Sequence of chain 1.B:
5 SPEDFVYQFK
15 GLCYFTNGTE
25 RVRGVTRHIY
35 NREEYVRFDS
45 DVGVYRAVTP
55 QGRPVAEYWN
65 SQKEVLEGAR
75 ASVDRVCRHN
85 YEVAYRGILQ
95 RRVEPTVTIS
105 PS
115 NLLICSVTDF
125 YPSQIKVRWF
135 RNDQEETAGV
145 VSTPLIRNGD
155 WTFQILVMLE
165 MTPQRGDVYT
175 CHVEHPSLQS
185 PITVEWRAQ

Binding-site contacts:
Ligand atom O7 contacts residue ARG25 of chain 1.B at 3.4 Å (salt-bridge).
Ligand atom C4 contacts residue ASN21 of chain 1.B at 4.3 Å.
Ligand atom N2 contacts residue ASN21 of chain 1.B at 2.7 Å (h-bond).
Ligand atom C7 contacts residue ASN21 of chain 1.B at 3.4 Å.
Ligand atom C1 contacts residue ASN21 of chain 1.B at 1.5 Å.
Ligand atom C3 contacts residue ASN21 of chain 1.B at 3.7 Å.
Ligand atom C2 contacts residue ASN21 of chain 1.B at 2.6 Å.
Ligand atom C1 contacts residue GLU24 of chain 1.B at 4.2 Å.
Ligand atom O5 contacts residue GLU24 of chain 1.B at 3.4 Å.
Ligand atom O7 contacts residue ASN21 of chain 1.B at 3.4 Å (h-bond).
Ligand atom C5 contacts residue GLU24 of chain 1.B at 4.5 Å.
Ligand atom C8 contacts residue ASN21 of chain 1.B at 4.3 Å.
Ligand atom O5 contacts residue ASN21 of chain 1.B at 2.7 Å (h-bond).
Ligand atom C5 contacts residue ASN21 of chain 1.B at 3.8 Å.
Ligand atom C6 contacts residue GLU24 of chain 1.B at 4.3 Å.
Ligand atom C7 contacts residue ARG25 of chain 1.B at 4.3 Å.
Ligand atom O6 contacts residue GLU24 of chain 1.B at 3.2 Å.

The protein below binds the small molecule below.
Small molecule (SMILES): CC(=O)N[C@@H]1[C@@H](O)[C@H](O)[C@@H](CO)O[C@H]1O